Sequence of chain 6.D:
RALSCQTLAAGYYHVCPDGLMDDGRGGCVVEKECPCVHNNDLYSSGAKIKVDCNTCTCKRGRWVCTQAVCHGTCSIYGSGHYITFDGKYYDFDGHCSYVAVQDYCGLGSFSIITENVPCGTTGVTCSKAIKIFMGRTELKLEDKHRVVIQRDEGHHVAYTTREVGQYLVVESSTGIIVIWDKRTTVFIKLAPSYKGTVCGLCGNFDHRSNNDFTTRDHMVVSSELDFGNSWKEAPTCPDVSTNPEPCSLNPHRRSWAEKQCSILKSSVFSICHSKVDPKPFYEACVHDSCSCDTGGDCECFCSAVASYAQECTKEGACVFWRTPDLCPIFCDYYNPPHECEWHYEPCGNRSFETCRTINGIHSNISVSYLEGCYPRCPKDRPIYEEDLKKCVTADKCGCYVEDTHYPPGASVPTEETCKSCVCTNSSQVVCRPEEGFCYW

A small-molecule ligand and the protein it binds are described below.
Small molecule (SMILES): CC(=O)N[C@H]1[C@H](O[C@H]2[C@H](O)[C@@H](NC(C)=O)CO[C@@H]2CO)O[C@H](CO)[C@@H](O)[C@@H]1O

Binding-site contacts:
Ligand atom C5 contacts residue ASN1134 of chain 6.D at 3.7 Å.
Ligand atom C8 contacts residue HIS1132 of chain 6.D at 3.2 Å.
Ligand atom C8 contacts residue SER1133 of chain 6.D at 4.5 Å.
Ligand atom O7 contacts residue SER943 of chain 6.D at 3.8 Å.
Ligand atom N2 contacts residue HIS1132 of chain 6.D at 4.0 Å.
Ligand atom C8 contacts residue GLU941 of chain 6.D at 4.0 Å.
Ligand atom C7 contacts residue HIS1132 of chain 6.D at 4.1 Å.
Ligand atom N2 contacts residue ASN1134 of chain 6.D at 2.9 Å (h-bond).
Ligand atom C4 contacts residue ASN1134 of chain 6.D at 4.2 Å.
Ligand atom C7 contacts residue GLU941 of chain 6.D at 4.0 Å.
Ligand atom O3 contacts residue SER943 of chain 6.D at 4.0 Å.
Ligand atom O6 contacts residue SER943 of chain 6.D at 4.1 Å.
Ligand atom C1 contacts residue ASN1134 of chain 6.D at 1.4 Å.
Ligand atom C7 contacts residue ASN1134 of chain 6.D at 4.1 Å.
Ligand atom O5 contacts residue ASN1134 of chain 6.D at 2.4 Å (h-bond).
Ligand atom C2 contacts residue SER943 of chain 6.D at 4.5 Å.
Ligand atom C5 contacts residue SER943 of chain 6.D at 4.5 Å.
Ligand atom C3 contacts residue ASN1134 of chain 6.D at 3.8 Å.
Ligand atom C4 contacts residue SER943 of chain 6.D at 4.1 Å.
Ligand atom C2 contacts residue ASN1134 of chain 6.D at 2.5 Å.
Ligand atom N2 contacts residue GLU941 of chain 6.D at 3.8 Å.